Sequence of chain 1.E:
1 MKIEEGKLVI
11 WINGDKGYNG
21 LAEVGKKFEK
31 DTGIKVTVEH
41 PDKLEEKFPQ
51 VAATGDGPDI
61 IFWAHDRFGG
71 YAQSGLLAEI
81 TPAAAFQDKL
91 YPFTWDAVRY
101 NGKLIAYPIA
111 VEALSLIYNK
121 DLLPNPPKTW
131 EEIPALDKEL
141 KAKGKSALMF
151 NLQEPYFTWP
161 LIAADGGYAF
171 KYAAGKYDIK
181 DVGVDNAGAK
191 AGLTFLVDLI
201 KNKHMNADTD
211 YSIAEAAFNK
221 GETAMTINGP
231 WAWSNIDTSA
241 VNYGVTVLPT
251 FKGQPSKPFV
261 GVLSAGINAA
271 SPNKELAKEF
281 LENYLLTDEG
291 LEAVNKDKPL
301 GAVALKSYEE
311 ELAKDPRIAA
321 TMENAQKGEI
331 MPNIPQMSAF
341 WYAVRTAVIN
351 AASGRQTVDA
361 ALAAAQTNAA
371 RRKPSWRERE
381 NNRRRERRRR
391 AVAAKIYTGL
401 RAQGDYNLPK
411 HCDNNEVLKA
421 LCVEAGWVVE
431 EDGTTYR

This protein binds this small molecule.
Small molecule (SMILES): OC[C@H]1O[C@H](O[C@H]2[C@H](O)[C@@H](O)[C@@H](O)O[C@@H]2CO)[C@H](O)[C@@H](O)[C@@H]1O

Binding-site contacts:
Ligand atom C1 contacts residue LYS16 of chain 1.E at 3.4 Å.
Ligand atom C2 contacts residue TRP341 of chain 1.E at 4.0 Å (hydrophobic).
Ligand atom O5 contacts residue TRP231 of chain 1.E at 4.0 Å.
Ligand atom C5 contacts residue GLU154 of chain 1.E at 3.8 Å.
Ligand atom O1 contacts residue LYS16 of chain 1.E at 2.9 Å (salt-bridge).
Ligand atom C2 contacts residue TRP231 of chain 1.E at 3.9 Å (hydrophobic).
Ligand atom O3 contacts residue ASP66 of chain 1.E at 2.6 Å (salt-bridge).
Ligand atom C3 contacts residue TRP63 of chain 1.E at 3.6 Å (hydrophobic).
Ligand atom C4 contacts residue TRP341 of chain 1.E at 3.6 Å (hydrophobic).
Ligand atom C2 contacts residue ASP66 of chain 1.E at 3.3 Å.
Ligand atom O2 contacts residue LYS16 of chain 1.E at 2.6 Å (salt-bridge).
Ligand atom O3 contacts residue ALA64 of chain 1.E at 3.3 Å.
Ligand atom C6 contacts residue TRP341 of chain 1.E at 3.7 Å (hydrophobic).
Ligand atom C1 contacts residue ASP15 of chain 1.E at 3.6 Å.
Ligand atom O5 contacts residue TYR156 of chain 1.E at 3.2 Å.
Ligand atom C6 contacts residue TYR156 of chain 1.E at 3.9 Å (hydrophobic).
Ligand atom O2 contacts residue ASP66 of chain 1.E at 2.6 Å (salt-bridge).
Ligand atom O2 contacts residue TRP63 of chain 1.E at 3.5 Å (h-bond).
Ligand atom O3 contacts residue GLU112 of chain 1.E at 3.9 Å.
Ligand atom O3 contacts residue TRP341 of chain 1.E at 3.7 Å.
Ligand atom O2 contacts residue GLU112 of chain 1.E at 2.8 Å (salt-bridge).
Ligand atom C6 contacts residue PRO155 of chain 1.E at 4.0 Å (hydrophobic).
Ligand atom O1 contacts residue ASP15 of chain 1.E at 2.7 Å (salt-bridge).
Ligand atom O1 contacts residue ASN13 of chain 1.E at 3.5 Å (h-bond).
Ligand atom C2 contacts residue LYS16 of chain 1.E at 3.5 Å.
Ligand atom C3 contacts residue ASP66 of chain 1.E at 3.5 Å.
Ligand atom O6 contacts residue PHE157 of chain 1.E at 3.8 Å.
Ligand atom O6 contacts residue GLU154 of chain 1.E at 2.5 Å (salt-bridge).
Ligand atom C6 contacts residue GLU154 of chain 1.E at 3.1 Å.
Ligand atom O3 contacts residue TRP63 of chain 1.E at 3.3 Å (h-bond).
Ligand atom C2 contacts residue GLU112 of chain 1.E at 3.7 Å.
Ligand atom O2 contacts residue ALA64 of chain 1.E at 3.2 Å.
Ligand atom C1 contacts residue TYR156 of chain 1.E at 3.6 Å (hydrophobic).
Ligand atom O4 contacts residue TRP341 of chain 1.E at 3.8 Å.
Ligand atom O6 contacts residue TYR156 of chain 1.E at 3.0 Å (h-bond).
Ligand atom C6 contacts residue PHE157 of chain 1.E at 4.0 Å (hydrophobic).
Ligand atom C1 contacts residue TRP231 of chain 1.E at 3.7 Å (hydrophobic).
Ligand atom O3 contacts residue ARG67 of chain 1.E at 3.1 Å (salt-bridge).
Ligand atom O4 contacts residue ARG67 of chain 1.E at 3.2 Å (salt-bridge).
Ligand atom O6 contacts residue PRO155 of chain 1.E at 3.4 Å.